This small molecule binds to this protein.
Small molecule (SMILES): Nc1ncnc2c1ncn2[C@H]1C[C@H](O)[C@@H](COP(=O)(O)O)O1

Binding-site contacts:
Ligand atom N1 contacts residue PRO416 of chain 1.Y at 3.4 Å (h-bond).
Ligand atom N3 contacts residue PRO205 of chain 1.Y at 4.4 Å.
Ligand atom C6 contacts residue PRO416 of chain 1.Y at 2.9 Å (hydrophobic).
Ligand atom P contacts residue DC1 of chain 1.ED at 1.6 Å.
Ligand atom OP1 contacts residue DC1 of chain 1.ED at 2.5 Å (h-bond).
Ligand atom O5' contacts residue DC1 of chain 1.ED at 2.5 Å (h-bond).
Ligand atom OP2 contacts residue ASP411 of chain 1.H at 4.2 Å.
Ligand atom N1 contacts residue GLY424 of chain 1.Y at 3.9 Å.
Ligand atom N9 contacts residue PRO416 of chain 1.Y at 4.3 Å.
Ligand atom C8 contacts residue HIS415 of chain 1.Y at 3.3 Å.
Ligand atom N6 contacts residue PRO205 of chain 1.Y at 4.2 Å.
Ligand atom C6 contacts residue PRO205 of chain 1.Y at 3.9 Å (hydrophobic).
Ligand atom C5' contacts residue DC1 of chain 1.ED at 3.8 Å.
Ligand atom N7 contacts residue PRO416 of chain 1.Y at 3.7 Å.
Ligand atom N1 contacts residue PRO205 of chain 1.Y at 4.0 Å.
Ligand atom N3 contacts residue PRO416 of chain 1.Y at 4.1 Å.
Ligand atom N6 contacts residue ASN394 of chain 1.Y at 4.3 Å.
Ligand atom C5 contacts residue PRO205 of chain 1.Y at 4.2 Å (hydrophobic).
Ligand atom C2 contacts residue GLY424 of chain 1.Y at 4.1 Å.
Ligand atom C2' contacts residue PRO416 of chain 1.Y at 4.5 Å (hydrophobic).
Ligand atom O4' contacts residue DC1 of chain 1.ED at 4.2 Å.
Ligand atom C5 contacts residue PRO416 of chain 1.Y at 3.2 Å (hydrophobic).
Ligand atom C2 contacts residue PRO416 of chain 1.Y at 4.2 Å (hydrophobic).
Ligand atom C2 contacts residue PRO205 of chain 1.Y at 4.0 Å (hydrophobic).
Ligand atom N6 contacts residue PRO416 of chain 1.Y at 2.8 Å (h-bond).
Ligand atom N6 contacts residue SER417 of chain 1.Y at 3.5 Å.
Ligand atom N7 contacts residue HIS415 of chain 1.Y at 3.0 Å (h-bond).
Ligand atom C5 contacts residue HIS415 of chain 1.Y at 4.3 Å.
Ligand atom OP2 contacts residue DC1 of chain 1.ED at 2.5 Å (h-bond).
Ligand atom C4 contacts residue PRO416 of chain 1.Y at 4.0 Å (hydrophobic).
Ligand atom C8 contacts residue PRO416 of chain 1.Y at 4.5 Å (hydrophobic).

Sequence of chain 1.Y:
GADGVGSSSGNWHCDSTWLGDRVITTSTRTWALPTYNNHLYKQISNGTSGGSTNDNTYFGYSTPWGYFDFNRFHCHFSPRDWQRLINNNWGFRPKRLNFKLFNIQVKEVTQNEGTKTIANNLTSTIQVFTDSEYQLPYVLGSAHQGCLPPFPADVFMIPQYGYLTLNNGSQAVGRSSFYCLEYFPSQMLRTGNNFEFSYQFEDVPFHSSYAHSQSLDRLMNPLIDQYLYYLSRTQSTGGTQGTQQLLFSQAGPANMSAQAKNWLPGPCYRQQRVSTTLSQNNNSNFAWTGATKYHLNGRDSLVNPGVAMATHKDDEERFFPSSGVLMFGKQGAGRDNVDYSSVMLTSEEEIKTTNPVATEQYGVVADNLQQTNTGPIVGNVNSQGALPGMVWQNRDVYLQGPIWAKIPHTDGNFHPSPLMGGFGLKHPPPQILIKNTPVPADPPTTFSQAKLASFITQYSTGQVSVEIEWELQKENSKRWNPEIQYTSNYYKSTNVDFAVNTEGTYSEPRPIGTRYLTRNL

Sequence of chain 1.H:
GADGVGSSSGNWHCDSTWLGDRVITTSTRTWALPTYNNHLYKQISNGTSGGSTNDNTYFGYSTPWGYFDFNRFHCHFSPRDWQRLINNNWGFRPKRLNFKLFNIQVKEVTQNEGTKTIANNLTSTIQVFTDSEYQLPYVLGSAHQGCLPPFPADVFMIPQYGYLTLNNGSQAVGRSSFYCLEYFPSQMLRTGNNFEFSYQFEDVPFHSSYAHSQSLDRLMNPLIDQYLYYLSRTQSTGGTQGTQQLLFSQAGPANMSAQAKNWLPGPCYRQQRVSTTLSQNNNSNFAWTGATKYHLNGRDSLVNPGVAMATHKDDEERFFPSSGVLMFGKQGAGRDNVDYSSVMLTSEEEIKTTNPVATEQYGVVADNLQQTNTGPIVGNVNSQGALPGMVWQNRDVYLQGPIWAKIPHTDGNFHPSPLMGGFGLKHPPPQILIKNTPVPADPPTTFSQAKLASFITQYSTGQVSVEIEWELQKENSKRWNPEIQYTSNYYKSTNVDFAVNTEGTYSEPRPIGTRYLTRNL